Binding-site contacts:
Ligand atom C7 contacts residue ASN62 of chain 1.A at 3.6 Å.
Ligand atom C5 contacts residue ASN62 of chain 1.A at 3.7 Å.
Ligand atom C1 contacts residue PRO60 of chain 1.A at 4.0 Å (hydrophobic).
Ligand atom O6 contacts residue GLU193 of chain 1.A at 4.1 Å.
Ligand atom O3 contacts residue PRO59 of chain 1.A at 4.4 Å.
Ligand atom C2 contacts residue ASN62 of chain 1.A at 2.5 Å.
Ligand atom C4 contacts residue ASN62 of chain 1.A at 4.2 Å.
Ligand atom N2 contacts residue ASN62 of chain 1.A at 2.8 Å (h-bond).
Ligand atom C3 contacts residue PRO59 of chain 1.A at 4.4 Å (hydrophobic).
Ligand atom N2 contacts residue PRO59 of chain 1.A at 4.4 Å.
Ligand atom O5 contacts residue ASN62 of chain 1.A at 2.4 Å (h-bond).
Ligand atom C1 contacts residue ASN62 of chain 1.A at 1.4 Å.
Ligand atom O5 contacts residue GLU193 of chain 1.A at 4.3 Å.
Ligand atom N2 contacts residue PRO60 of chain 1.A at 3.9 Å.
Ligand atom O7 contacts residue ASN62 of chain 1.A at 4.4 Å.
Ligand atom C3 contacts residue ASN62 of chain 1.A at 3.8 Å.
Ligand atom C8 contacts residue ASN62 of chain 1.A at 4.0 Å.

This small molecule binds to this protein.
Small molecule (SMILES): CC(=O)N[C@@H]1[C@@H](O)[C@H](O)[C@@H](CO)O[C@H]1O

Sequence of chain 1.A:
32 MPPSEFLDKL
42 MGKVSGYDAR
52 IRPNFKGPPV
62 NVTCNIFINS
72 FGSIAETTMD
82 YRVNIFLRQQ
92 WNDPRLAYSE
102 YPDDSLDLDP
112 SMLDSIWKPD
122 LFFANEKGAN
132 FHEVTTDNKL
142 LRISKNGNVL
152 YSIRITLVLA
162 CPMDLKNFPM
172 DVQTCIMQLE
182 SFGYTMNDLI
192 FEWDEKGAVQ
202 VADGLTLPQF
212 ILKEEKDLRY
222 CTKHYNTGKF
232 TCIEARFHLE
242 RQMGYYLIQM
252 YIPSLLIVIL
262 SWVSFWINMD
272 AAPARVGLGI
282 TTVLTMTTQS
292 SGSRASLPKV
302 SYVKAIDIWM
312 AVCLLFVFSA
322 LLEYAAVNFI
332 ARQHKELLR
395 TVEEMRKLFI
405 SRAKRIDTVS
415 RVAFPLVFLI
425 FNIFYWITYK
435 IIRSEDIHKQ